This protein binds this small molecule.
Small molecule (SMILES): Cc1cn([C@H]2C[C@H](O[P](=O)(O)OC[C@H]3O[C@@H](n4cc(C)c(=O)[nH]c4=O)C[C@@H]3O)[C@@H](CO[P](=O)(O)O[C@H]3C[C@H](n4cnc5c(N)ncnc54)O[C@@H]3CO[P](=O)(O)O[C@H]3C[C@H](n4ccc(N)nc4=O)O[C@@H]3CO[P](=O)(O)O[C@H]3C[C@H](n4cnc5c(=O)nc(N)[nH]c54)O[C@@H]3CO[P](=O)(O)O[C@H]3C[C@H](n4ccc(N)nc4=O)O[C@@H]3COP(=O)=O)O2)c(=O)[nH]c1=O

Binding-site contacts:
Ligand atom C4' contacts residue MET610 of chain 1.A at 3.8 Å (hydrophobic).
Ligand atom OP2 contacts residue TYR594 of chain 1.A at 4.3 Å.
Ligand atom C3' contacts residue THR541 of chain 1.A at 3.8 Å.
Ligand atom C5' contacts residue ARG613 of chain 1.A at 3.5 Å.
Ligand atom C1' contacts residue THR541 of chain 1.A at 4.1 Å.
Ligand atom P contacts residue LYS609 of chain 1.A at 4.3 Å.
Ligand atom C4' contacts residue LYS592 of chain 1.A at 3.8 Å.
Ligand atom C2 contacts residue LYS592 of chain 1.A at 3.9 Å.
Ligand atom C5' contacts residue GLY607 of chain 1.A at 3.7 Å.
Ligand atom O4' contacts residue ASP540 of chain 1.A at 3.7 Å.
Ligand atom C3' contacts residue ASP542 of chain 1.A at 3.8 Å.
Ligand atom C5' contacts residue LYS592 of chain 1.A at 3.7 Å.
Ligand atom O5' contacts residue ASP540 of chain 1.A at 4.4 Å.
Ligand atom O4' contacts residue ARG613 of chain 1.A at 4.0 Å.
Ligand atom OP1 contacts residue ARG606 of chain 1.A at 3.9 Å.
Ligand atom C5' contacts residue MET610 of chain 1.A at 3.7 Å (hydrophobic).
Ligand atom OP1 contacts residue LYS609 of chain 1.A at 2.9 Å.
Ligand atom OP2 contacts residue ARG606 of chain 1.A at 3.8 Å.
Ligand atom P contacts residue GLY607 of chain 1.A at 3.9 Å.
Ligand atom O2 contacts residue LYS592 of chain 1.A at 2.8 Å (salt-bridge).
Ligand atom O5' contacts residue ARG606 of chain 1.A at 4.2 Å.
Ligand atom C5' contacts residue ASP540 of chain 1.A at 3.4 Å.
Ligand atom O3' contacts residue GLY607 of chain 1.A at 4.0 Å.
Ligand atom C2' contacts residue THR541 of chain 1.A at 3.4 Å.
Ligand atom C4' contacts residue ARG613 of chain 1.A at 3.8 Å.
Ligand atom O5' contacts residue GLY607 of chain 1.A at 4.0 Å.
Ligand atom O4' contacts residue LYS592 of chain 1.A at 3.8 Å.
Ligand atom C4' contacts residue ASP540 of chain 1.A at 3.5 Å.
Ligand atom C1' contacts residue LYS592 of chain 1.A at 4.0 Å.
Ligand atom OP1 contacts residue TYR594 of chain 1.A at 2.8 Å (h-bond).
Ligand atom OP1 contacts residue GLY607 of chain 1.A at 3.1 Å (h-bond).
Ligand atom P contacts residue TYR594 of chain 1.A at 4.0 Å.
Ligand atom O2 contacts residue THR541 of chain 1.A at 4.5 Å.
Ligand atom O3' contacts residue THR541 of chain 1.A at 3.2 Å (h-bond).
Ligand atom OP2 contacts residue ASN269 of chain 1.A at 3.4 Å (h-bond).
Ligand atom O3' contacts residue ASP542 of chain 1.A at 2.4 Å (salt-bridge).
Ligand atom P contacts residue ASN269 of chain 1.A at 4.3 Å.
Ligand atom C5' contacts residue ARG606 of chain 1.A at 4.1 Å.
Ligand atom C4' contacts residue THR541 of chain 1.A at 4.3 Å.
Ligand atom O3' contacts residue ASP540 of chain 1.A at 4.4 Å.

Sequence of chain 1.A:
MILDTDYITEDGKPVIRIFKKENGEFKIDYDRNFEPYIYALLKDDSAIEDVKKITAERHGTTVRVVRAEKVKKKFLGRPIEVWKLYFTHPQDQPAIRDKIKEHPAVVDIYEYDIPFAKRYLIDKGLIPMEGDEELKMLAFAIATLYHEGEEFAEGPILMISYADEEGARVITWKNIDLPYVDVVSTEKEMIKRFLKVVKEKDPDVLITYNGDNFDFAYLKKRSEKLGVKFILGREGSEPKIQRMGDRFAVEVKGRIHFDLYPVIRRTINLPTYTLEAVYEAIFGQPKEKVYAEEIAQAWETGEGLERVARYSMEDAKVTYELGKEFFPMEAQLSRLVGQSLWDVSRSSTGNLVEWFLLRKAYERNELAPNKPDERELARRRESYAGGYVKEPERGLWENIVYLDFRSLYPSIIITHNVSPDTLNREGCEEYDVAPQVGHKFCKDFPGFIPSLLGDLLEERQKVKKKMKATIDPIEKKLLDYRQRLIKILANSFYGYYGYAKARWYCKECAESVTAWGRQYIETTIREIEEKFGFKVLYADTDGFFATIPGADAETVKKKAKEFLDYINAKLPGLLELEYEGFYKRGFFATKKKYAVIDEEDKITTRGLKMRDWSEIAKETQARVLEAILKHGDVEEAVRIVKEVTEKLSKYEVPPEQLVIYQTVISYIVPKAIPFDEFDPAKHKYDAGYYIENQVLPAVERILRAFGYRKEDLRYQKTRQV